This protein binds this small molecule.
Small molecule (SMILES): O=C(O)c1ccc(-c2ccc3c(c2)nc(-c2cn[nH]c2-c2cccc(Cl)c2)n3CCCn2ccnc2)cc1

Sequence of chain 1.A:
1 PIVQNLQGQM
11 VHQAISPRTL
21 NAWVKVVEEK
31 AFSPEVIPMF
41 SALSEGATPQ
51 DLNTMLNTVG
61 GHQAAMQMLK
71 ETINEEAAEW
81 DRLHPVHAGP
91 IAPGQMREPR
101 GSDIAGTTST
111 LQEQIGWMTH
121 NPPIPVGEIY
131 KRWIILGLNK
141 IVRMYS

Binding-site contacts:
Ligand atom C5 contacts residue PRO122 of chain 1.A at 4.0 Å (hydrophobic).
Ligand atom C9 contacts residue MET96 of chain 1.A at 3.9 Å (hydrophobic).
Ligand atom C8 contacts residue HIS120 of chain 1.A at 3.5 Å.
Ligand atom O29 contacts residue ARG132 of chain 1.A at 3.1 Å (salt-bridge).
Ligand atom C9 contacts residue ARG97 of chain 1.A at 3.7 Å.
Ligand atom C23 contacts residue TRP80 of chain 1.A at 3.6 Å (hydrophobic).
Ligand atom C17 contacts residue ILE124 of chain 1.A at 3.6 Å (hydrophobic).
Ligand atom CL contacts residue HIS120 of chain 1.A at 3.5 Å.
Ligand atom C14 contacts residue ILE124 of chain 1.A at 3.5 Å (hydrophobic).
Ligand atom CL contacts residue TRP117 of chain 1.A at 3.5 Å.
Ligand atom C27 contacts residue ARG132 of chain 1.A at 3.6 Å.
Ligand atom C11 contacts residue HIS120 of chain 1.A at 4.0 Å.
Ligand atom N2 contacts residue PRO122 of chain 1.A at 3.6 Å.
Ligand atom C31 contacts residue GLU98 of chain 1.A at 3.8 Å.
Ligand atom C4 contacts residue PRO122 of chain 1.A at 3.8 Å (hydrophobic).
Ligand atom C22 contacts residue TRP80 of chain 1.A at 3.5 Å (hydrophobic).
Ligand atom C10 contacts residue GLU98 of chain 1.A at 3.8 Å.
Ligand atom C10 contacts residue MET96 of chain 1.A at 3.5 Å (hydrophobic).
Ligand atom N13 contacts residue ILE124 of chain 1.A at 4.0 Å.
Ligand atom C15 contacts residue ILE124 of chain 1.A at 3.5 Å (hydrophobic).
Ligand atom C10 contacts residue ARG97 of chain 1.A at 4.0 Å.
Ligand atom CL contacts residue PRO122 of chain 1.A at 3.8 Å.
Ligand atom C7 contacts residue PRO122 of chain 1.A at 3.3 Å (hydrophobic).
Ligand atom C3 contacts residue PRO122 of chain 1.A at 3.5 Å (hydrophobic).
Ligand atom C6 contacts residue HIS120 of chain 1.A at 3.7 Å.
Ligand atom N1 contacts residue PRO122 of chain 1.A at 3.6 Å.
Ligand atom C7 contacts residue HIS120 of chain 1.A at 3.3 Å.
Ligand atom C24 contacts residue ILE129 of chain 1.A at 4.0 Å (hydrophobic).
Ligand atom C18 contacts residue ILE124 of chain 1.A at 3.9 Å (hydrophobic).
Ligand atom C25 contacts residue PRO125 of chain 1.A at 3.7 Å (hydrophobic).
Ligand atom C22 contacts residue HIS84 of chain 1.A at 3.8 Å.
Ligand atom C20 contacts residue ILE124 of chain 1.A at 3.6 Å (hydrophobic).
Ligand atom CL contacts residue ILE124 of chain 1.A at 3.5 Å.
Ligand atom C8 contacts residue ILE124 of chain 1.A at 3.8 Å (hydrophobic).
Ligand atom O28 contacts residue ARG132 of chain 1.A at 2.8 Å (salt-bridge).
Ligand atom C33 contacts residue GLU98 of chain 1.A at 3.7 Å.
Ligand atom C19 contacts residue ILE124 of chain 1.A at 3.9 Å (hydrophobic).
Ligand atom C8 contacts residue PRO122 of chain 1.A at 3.9 Å (hydrophobic).
Ligand atom C7 contacts residue ILE124 of chain 1.A at 4.0 Å (hydrophobic).
Ligand atom C26 contacts residue PRO125 of chain 1.A at 3.8 Å (hydrophobic).